Binding-site contacts:
Ligand atom C2 contacts residue THR519 of chain 1.D at 4.3 Å.
Ligand atom C5 contacts residue THR519 of chain 1.D at 4.5 Å.
Ligand atom O7 contacts residue THR519 of chain 1.D at 3.7 Å.
Ligand atom C2 contacts residue ASN517 of chain 1.D at 2.4 Å.
Ligand atom C6 contacts residue SER514 of chain 1.D at 4.3 Å.
Ligand atom C1 contacts residue ASN513 of chain 1.D at 4.4 Å.
Ligand atom C6 contacts residue GLU510 of chain 1.D at 3.6 Å.
Ligand atom C1 contacts residue SER514 of chain 1.D at 4.4 Å.
Ligand atom O6 contacts residue GLU510 of chain 1.D at 3.9 Å.
Ligand atom O5 contacts residue ASN513 of chain 1.D at 4.0 Å.
Ligand atom O5 contacts residue THR519 of chain 1.D at 4.5 Å.
Ligand atom O6 contacts residue GLU510 of chain 1.D at 3.9 Å.
Ligand atom O3 contacts residue ASN517 of chain 1.D at 3.8 Å.
Ligand atom O5 contacts residue ASN517 of chain 1.D at 2.4 Å (h-bond).
Ligand atom O7 contacts residue SER95 of chain 1.F at 3.9 Å.
Ligand atom C1 contacts residue ASN517 of chain 1.D at 1.4 Å.
Ligand atom C6 contacts residue ASN513 of chain 1.D at 3.8 Å.
Ligand atom C1 contacts residue THR519 of chain 1.D at 3.7 Å.
Ligand atom C7 contacts residue ASN517 of chain 1.D at 3.7 Å.
Ligand atom C8 contacts residue ASN517 of chain 1.D at 3.3 Å.
Ligand atom N2 contacts residue ASN517 of chain 1.D at 3.3 Å (h-bond).
Ligand atom C3 contacts residue ASN517 of chain 1.D at 3.6 Å.
Ligand atom O6 contacts residue ASN513 of chain 1.D at 2.7 Å (h-bond).
Ligand atom O5 contacts residue SER514 of chain 1.D at 4.3 Å.
Ligand atom C7 contacts residue THR519 of chain 1.D at 3.9 Å.
Ligand atom C5 contacts residue ASN517 of chain 1.D at 3.6 Å.
Ligand atom C5 contacts residue SER514 of chain 1.D at 4.5 Å.
Ligand atom N2 contacts residue THR519 of chain 1.D at 3.6 Å.
Ligand atom C4 contacts residue ASN517 of chain 1.D at 4.2 Å.

A protein and the small-molecule ligand that binds it are described below.
Small molecule (SMILES): CC(=O)N[C@H]1[C@H](O[C@H]2[C@H](O)[C@@H](NC(C)=O)CO[C@@H]2CO)O[C@H](CO)[C@@H](O[C@@H]2O[C@H](CO)[C@@H](O)[C@H](O)[C@@H]2O)[C@@H]1O

Sequence of chain 1.F:
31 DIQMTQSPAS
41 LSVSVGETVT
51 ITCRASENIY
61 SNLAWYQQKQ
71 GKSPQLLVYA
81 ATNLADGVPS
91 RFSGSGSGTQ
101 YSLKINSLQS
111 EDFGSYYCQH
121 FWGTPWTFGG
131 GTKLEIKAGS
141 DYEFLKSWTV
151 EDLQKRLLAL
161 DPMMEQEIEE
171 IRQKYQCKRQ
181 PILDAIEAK

Sequence of chain 1.D:
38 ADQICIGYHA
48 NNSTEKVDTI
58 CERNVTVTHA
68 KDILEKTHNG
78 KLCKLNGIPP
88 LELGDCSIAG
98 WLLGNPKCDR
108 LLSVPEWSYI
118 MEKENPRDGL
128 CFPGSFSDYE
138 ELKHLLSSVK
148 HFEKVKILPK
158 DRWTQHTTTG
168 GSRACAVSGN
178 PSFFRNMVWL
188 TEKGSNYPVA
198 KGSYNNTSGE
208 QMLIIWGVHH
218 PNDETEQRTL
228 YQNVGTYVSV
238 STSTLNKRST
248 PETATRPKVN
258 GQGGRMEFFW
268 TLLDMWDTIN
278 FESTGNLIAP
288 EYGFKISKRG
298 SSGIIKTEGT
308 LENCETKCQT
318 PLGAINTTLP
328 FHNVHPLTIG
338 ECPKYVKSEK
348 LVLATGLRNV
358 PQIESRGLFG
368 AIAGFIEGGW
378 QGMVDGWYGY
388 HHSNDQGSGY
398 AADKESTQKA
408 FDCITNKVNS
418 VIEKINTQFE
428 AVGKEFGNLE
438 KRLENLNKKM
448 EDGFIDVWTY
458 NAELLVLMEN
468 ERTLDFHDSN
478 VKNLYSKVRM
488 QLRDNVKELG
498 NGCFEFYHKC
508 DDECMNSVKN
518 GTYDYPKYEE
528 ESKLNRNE